Sequence of chain 1.C:
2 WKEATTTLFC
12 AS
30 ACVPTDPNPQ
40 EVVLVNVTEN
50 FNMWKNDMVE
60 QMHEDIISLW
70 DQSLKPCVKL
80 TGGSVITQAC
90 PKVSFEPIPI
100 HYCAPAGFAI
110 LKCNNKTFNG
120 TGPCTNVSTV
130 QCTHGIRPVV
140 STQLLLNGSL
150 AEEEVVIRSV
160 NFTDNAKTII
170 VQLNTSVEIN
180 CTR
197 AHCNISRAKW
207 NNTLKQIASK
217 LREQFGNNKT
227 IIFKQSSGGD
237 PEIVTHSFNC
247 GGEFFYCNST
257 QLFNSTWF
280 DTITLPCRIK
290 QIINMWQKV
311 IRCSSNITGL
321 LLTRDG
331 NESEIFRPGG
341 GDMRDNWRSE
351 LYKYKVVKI

The small molecule below binds the protein below.
Small molecule (SMILES): CC(=O)N[C@@H]1[C@@H](O)[C@H](O)[C@@H](CO)O[C@H]1O

Binding-site contacts:
Ligand atom C2 contacts residue THR120 of chain 1.C at 3.9 Å.
Ligand atom C4 contacts residue THR120 of chain 1.C at 4.4 Å.
Ligand atom C1 contacts residue ASN118 of chain 1.C at 1.4 Å.
Ligand atom O5 contacts residue THR120 of chain 1.C at 3.7 Å.
Ligand atom C5 contacts residue ASN118 of chain 1.C at 3.7 Å.
Ligand atom C1 contacts residue THR120 of chain 1.C at 3.1 Å.
Ligand atom C7 contacts residue ASN118 of chain 1.C at 4.0 Å.
Ligand atom C3 contacts residue THR120 of chain 1.C at 4.0 Å.
Ligand atom C5 contacts residue THR120 of chain 1.C at 3.7 Å.
Ligand atom C8 contacts residue SER158 of chain 1.C at 4.0 Å.
Ligand atom C8 contacts residue VAL159 of chain 1.C at 4.5 Å (hydrophobic).
Ligand atom N2 contacts residue ASN118 of chain 1.C at 2.9 Å (h-bond).
Ligand atom C2 contacts residue ASN118 of chain 1.C at 2.5 Å.
Ligand atom N2 contacts residue THR120 of chain 1.C at 4.2 Å.
Ligand atom O5 contacts residue ASN118 of chain 1.C at 2.4 Å (h-bond).
Ligand atom C4 contacts residue ASN118 of chain 1.C at 4.3 Å.
Ligand atom C3 contacts residue ASN118 of chain 1.C at 3.8 Å.
Ligand atom O6 contacts residue PRO122 of chain 1.C at 3.7 Å.